The small molecule below binds the protein below.
Small molecule (SMILES): Cc1cccc(/C=N/c2ccccc2/N=C/c2cccc(C)c2O)c1O

Sequence of chain 1.A:
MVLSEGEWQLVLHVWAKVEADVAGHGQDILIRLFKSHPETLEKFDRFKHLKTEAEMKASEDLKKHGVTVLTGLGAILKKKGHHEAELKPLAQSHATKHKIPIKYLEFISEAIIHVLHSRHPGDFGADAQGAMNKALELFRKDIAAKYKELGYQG

Binding-site contacts:
Ligand atom CC2 contacts residue MN31 of chain 1.I at 3.0 Å.
Ligand atom CB2 contacts residue MN31 of chain 1.I at 2.9 Å.
Ligand atom CB1 contacts residue MN31 of chain 1.I at 3.4 Å.
Ligand atom CB3 contacts residue ILE100 of chain 1.A at 3.5 Å (hydrophobic).
Ligand atom CC1 contacts residue MN31 of chain 1.I at 3.0 Å.
Ligand atom NA contacts residue MN31 of chain 1.I at 2.2 Å.
Ligand atom NB contacts residue HIS94 of chain 1.A at 3.4 Å (h-bond).
Ligand atom CA contacts residue MN31 of chain 1.I at 3.1 Å.
Ligand atom CA4 contacts residue VAL69 of chain 1.A at 3.6 Å (hydrophobic).
Ligand atom CA5 contacts residue VAL69 of chain 1.A at 3.2 Å (hydrophobic).
Ligand atom CC6 contacts residue HIS65 of chain 1.A at 3.7 Å.
Ligand atom CC4 contacts residue HIS98 of chain 1.A at 3.2 Å.
Ligand atom CB4 contacts residue TYR104 of chain 1.A at 3.6 Å (hydrophobic).
Ligand atom CC1 contacts residue HIS65 of chain 1.A at 3.5 Å.
Ligand atom CB contacts residue PHE44 of chain 1.A at 3.7 Å (hydrophobic).
Ligand atom CC3 contacts residue HIS98 of chain 1.A at 3.5 Å.
Ligand atom CA5 contacts residue LEU73 of chain 1.A at 3.6 Å (hydrophobic).
Ligand atom CA1 contacts residue MN31 of chain 1.I at 3.5 Å.
Ligand atom CC5 contacts residue HIS98 of chain 1.A at 3.5 Å.
Ligand atom OA contacts residue HIS94 of chain 1.A at 3.2 Å (h-bond).
Ligand atom CA contacts residue HIS94 of chain 1.A at 3.5 Å.
Ligand atom CB1 contacts residue PHE44 of chain 1.A at 3.7 Å (hydrophobic).
Ligand atom CB7 contacts residue ILE100 of chain 1.A at 3.7 Å (hydrophobic).
Ligand atom CA5 contacts residue LEU90 of chain 1.A at 3.6 Å (hydrophobic).
Ligand atom OB contacts residue MN31 of chain 1.I at 1.9 Å.
Ligand atom OA contacts residue MN31 of chain 1.I at 1.9 Å.
Ligand atom CA2 contacts residue MN31 of chain 1.I at 3.0 Å.
Ligand atom CA3 contacts residue VAL69 of chain 1.A at 3.7 Å (hydrophobic).
Ligand atom CB1 contacts residue ILE100 of chain 1.A at 3.5 Å (hydrophobic).
Ligand atom NA contacts residue HIS94 of chain 1.A at 3.0 Å (h-bond).
Ligand atom OB contacts residue HIS94 of chain 1.A at 3.3 Å (h-bond).
Ligand atom CC2 contacts residue HIS65 of chain 1.A at 3.5 Å.
Ligand atom CB6 contacts residue ILE100 of chain 1.A at 3.5 Å (hydrophobic).
Ligand atom CB6 contacts residue PHE44 of chain 1.A at 3.3 Å (hydrophobic).
Ligand atom CB2 contacts residue ILE100 of chain 1.A at 3.6 Å (hydrophobic).
Ligand atom CC1 contacts residue HIS94 of chain 1.A at 3.6 Å.
Ligand atom OB contacts residue ILE100 of chain 1.A at 3.7 Å.
Ligand atom CB contacts residue MN31 of chain 1.I at 3.0 Å.
Ligand atom NB contacts residue MN31 of chain 1.I at 2.1 Å.
Ligand atom CB7 contacts residue TYR104 of chain 1.A at 3.4 Å (hydrophobic).